Binding-site contacts:
Ligand atom O18 contacts residue LYS37 of chain 2.A at 3.0 Å (salt-bridge).
Ligand atom C3 contacts residue ASP148 of chain 2.A at 3.6 Å.
Ligand atom C25 contacts residue ILE156 of chain 2.A at 3.6 Å (hydrophobic).
Ligand atom C20 contacts residue LYS37 of chain 2.A at 3.7 Å.
Ligand atom C23 contacts residue LEU155 of chain 2.A at 3.6 Å (hydrophobic).
Ligand atom O24 contacts residue GLY150 of chain 2.A at 3.5 Å.
Ligand atom C3 contacts residue PHE149 of chain 2.A at 3.8 Å (hydrophobic).
Ligand atom F7 contacts residue MET83 of chain 2.A at 3.7 Å.
Ligand atom C1 contacts residue MET83 of chain 2.A at 3.5 Å (hydrophobic).
Ligand atom N9 contacts residue ILE81 of chain 2.A at 3.6 Å.
Ligand atom C22 contacts residue PHE149 of chain 2.A at 3.5 Å (hydrophobic).
Ligand atom O21 contacts residue ASN18 of chain 2.A at 2.9 Å (h-bond).
Ligand atom O24 contacts residue SER152 of chain 2.A at 2.9 Å (h-bond).
Ligand atom C23 contacts residue VAL151 of chain 2.A at 3.6 Å (hydrophobic).
Ligand atom I8 contacts residue VAL67 of chain 2.A at 3.2 Å.
Ligand atom F7 contacts residue LYS37 of chain 2.A at 3.4 Å.
Ligand atom O16 contacts residue LYS37 of chain 2.A at 2.7 Å (salt-bridge).
Ligand atom C4 contacts residue ASP148 of chain 2.A at 3.5 Å.
Ligand atom O21 contacts residue GLY17 of chain 2.A at 3.8 Å.
Ligand atom C2 contacts residue ASP148 of chain 2.A at 3.8 Å.
Ligand atom N11 contacts residue PHE149 of chain 2.A at 3.3 Å (h-bond).
Ligand atom F7 contacts residue ILE81 of chain 2.A at 3.7 Å.
Ligand atom C22 contacts residue LEU55 of chain 2.A at 3.7 Å (hydrophobic).
Ligand atom C23 contacts residue GLY150 of chain 2.A at 3.5 Å.
Ligand atom C12 contacts residue LEU155 of chain 2.A at 3.7 Å (hydrophobic).
Ligand atom C5 contacts residue ASP148 of chain 2.A at 3.5 Å.
Ligand atom C25 contacts residue GLY150 of chain 2.A at 3.6 Å.
Ligand atom C6 contacts residue ASP148 of chain 2.A at 3.2 Å.
Ligand atom C1 contacts residue ASP148 of chain 2.A at 3.8 Å.
Ligand atom C20 contacts residue ASN18 of chain 2.A at 3.6 Å.
Ligand atom F7 contacts residue ASP148 of chain 2.A at 3.0 Å.
Ligand atom C23 contacts residue PHE149 of chain 2.A at 3.5 Å (hydrophobic).
Ligand atom C4 contacts residue PHE149 of chain 2.A at 3.5 Å (hydrophobic).
Ligand atom N9 contacts residue ASP148 of chain 2.A at 3.6 Å.
Ligand atom C15 contacts residue LYS37 of chain 2.A at 3.6 Å.
Ligand atom C12 contacts residue PHE149 of chain 2.A at 3.4 Å (hydrophobic).
Ligand atom O24 contacts residue PHE149 of chain 2.A at 3.6 Å (h-bond).
Ligand atom O16 contacts residue ASP148 of chain 2.A at 3.1 Å (salt-bridge).
Ligand atom O24 contacts residue VAL151 of chain 2.A at 2.8 Å (h-bond).
Ligand atom C20 contacts residue ADP1 of chain 2.B at 3.6 Å.

This protein binds this small molecule.
Small molecule (SMILES): CC(=O)c1cc(C(=O)NOCCO)c(Nc2ccc(I)cc2F)n1C

Sequence of chain 2.A:
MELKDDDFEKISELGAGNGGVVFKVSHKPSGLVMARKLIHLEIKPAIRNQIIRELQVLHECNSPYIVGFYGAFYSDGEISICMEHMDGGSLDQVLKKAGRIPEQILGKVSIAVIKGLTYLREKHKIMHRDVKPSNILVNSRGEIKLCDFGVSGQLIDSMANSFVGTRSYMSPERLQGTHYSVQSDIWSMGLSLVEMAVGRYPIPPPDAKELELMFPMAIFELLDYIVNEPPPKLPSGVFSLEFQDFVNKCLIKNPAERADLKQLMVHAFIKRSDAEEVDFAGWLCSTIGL